Binding-site contacts:
Ligand atom C05 contacts residue PHE255 of chain 1.A at 3.6 Å (hydrophobic).
Ligand atom C07 contacts residue LEU308 of chain 1.A at 3.8 Å (hydrophobic).
Ligand atom C28 contacts residue MET256 of chain 1.A at 3.3 Å (hydrophobic).
Ligand atom C28 contacts residue PHE255 of chain 1.A at 3.7 Å (hydrophobic).
Ligand atom C11 contacts residue PHE255 of chain 1.A at 3.8 Å (hydrophobic).
Ligand atom C25 contacts residue ASP319 of chain 1.A at 3.8 Å.
Ligand atom C05 contacts residue MET256 of chain 1.A at 3.0 Å (hydrophobic).
Ligand atom O02 contacts residue LEU186 of chain 1.A at 3.1 Å.
Ligand atom C16 contacts residue THR253 of chain 1.A at 3.2 Å.
Ligand atom N10 contacts residue ALA207 of chain 1.A at 3.5 Å.
Ligand atom C17 contacts residue LYS209 of chain 1.A at 3.6 Å.
Ligand atom N12 contacts residue PHE255 of chain 1.A at 3.6 Å.
Ligand atom C03 contacts residue LEU186 of chain 1.A at 3.8 Å (hydrophobic).
Ligand atom C15 contacts residue THR253 of chain 1.A at 3.4 Å.
Ligand atom C11 contacts residue ALA207 of chain 1.A at 3.5 Å (hydrophobic).
Ligand atom C18 contacts residue LYS209 of chain 1.A at 3.6 Å.
Ligand atom C06 contacts residue MET256 of chain 1.A at 3.8 Å (hydrophobic).
Ligand atom C24 contacts residue ASP319 of chain 1.A at 3.6 Å.
Ligand atom C19 contacts residue ASP319 of chain 1.A at 3.6 Å.
Ligand atom C15 contacts residue ALA207 of chain 1.A at 3.7 Å (hydrophobic).
Ligand atom N10 contacts residue GLU254 of chain 1.A at 3.7 Å.
Ligand atom C26 contacts residue THR253 of chain 1.A at 3.5 Å.
Ligand atom C01 contacts residue LEU186 of chain 1.A at 3.6 Å (hydrophobic).
Ligand atom C04 contacts residue GLY259 of chain 1.A at 3.5 Å.
Ligand atom C21 contacts residue ILE251 of chain 1.A at 3.7 Å (hydrophobic).
Ligand atom O27 contacts residue GLY259 of chain 1.A at 3.3 Å.
Ligand atom C11 contacts residue MET256 of chain 1.A at 3.6 Å (hydrophobic).
Ligand atom C25 contacts residue VAL237 of chain 1.A at 3.6 Å (hydrophobic).
Ligand atom O20 contacts residue LYS209 of chain 1.A at 3.4 Å.
Ligand atom C23 contacts residue PHE320 of chain 1.A at 3.7 Å (hydrophobic).
Ligand atom C23 contacts residue ASP319 of chain 1.A at 3.8 Å.
Ligand atom C11 contacts residue GLU254 of chain 1.A at 3.0 Å.
Ligand atom C28 contacts residue GLY259 of chain 1.A at 3.6 Å.
Ligand atom C18 contacts residue ASP319 of chain 1.A at 3.2 Å.
Ligand atom C24 contacts residue PHE320 of chain 1.A at 3.6 Å (hydrophobic).
Ligand atom C28 contacts residue THR257 of chain 1.A at 3.4 Å.
Ligand atom O20 contacts residue ILE251 of chain 1.A at 3.3 Å.
Ligand atom N12 contacts residue MET256 of chain 1.A at 3.0 Å (h-bond).
Ligand atom N12 contacts residue GLU254 of chain 1.A at 3.8 Å.
Ligand atom C25 contacts residue PHE320 of chain 1.A at 3.6 Å (hydrophobic).

A small-molecule ligand and the protein it binds are described below.
Small molecule (SMILES): COc1cc2ncnc(Nc3ccc(Oc4ccccc4)cc3)c2cc1OC

Sequence of chain 1.A:
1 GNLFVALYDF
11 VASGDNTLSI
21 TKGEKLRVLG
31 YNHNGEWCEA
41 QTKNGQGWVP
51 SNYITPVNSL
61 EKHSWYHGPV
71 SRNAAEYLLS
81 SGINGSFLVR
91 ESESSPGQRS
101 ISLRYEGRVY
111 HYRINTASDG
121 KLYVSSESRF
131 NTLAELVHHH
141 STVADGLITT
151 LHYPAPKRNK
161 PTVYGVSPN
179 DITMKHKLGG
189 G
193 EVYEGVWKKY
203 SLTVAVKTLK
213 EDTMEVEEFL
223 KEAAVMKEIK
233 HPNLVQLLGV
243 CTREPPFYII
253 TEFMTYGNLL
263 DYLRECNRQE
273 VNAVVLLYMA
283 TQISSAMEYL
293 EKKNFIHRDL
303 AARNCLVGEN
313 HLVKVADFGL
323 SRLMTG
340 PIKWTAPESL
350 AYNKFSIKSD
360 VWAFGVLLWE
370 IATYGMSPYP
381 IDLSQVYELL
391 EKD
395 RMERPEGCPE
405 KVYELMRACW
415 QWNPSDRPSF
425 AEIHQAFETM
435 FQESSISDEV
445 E